Sequence of chain 2.F:
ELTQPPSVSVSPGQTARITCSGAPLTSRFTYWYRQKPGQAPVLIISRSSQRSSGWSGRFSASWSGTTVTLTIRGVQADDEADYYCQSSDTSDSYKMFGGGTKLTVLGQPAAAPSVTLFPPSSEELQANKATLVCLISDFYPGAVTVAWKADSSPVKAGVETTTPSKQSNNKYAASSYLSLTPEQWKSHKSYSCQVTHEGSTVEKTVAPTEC

Binding-site contacts:
Ligand atom C6 contacts residue ASP294 of chain 2.D at 3.0 Å.
Ligand atom O4 contacts residue ARG102 of chain 2.E at 2.8 Å (salt-bridge).
Ligand atom O5 contacts residue GLY105 of chain 2.E at 3.2 Å (h-bond).
Ligand atom O6 contacts residue ARG29 of chain 2.E at 3.1 Å.
Ligand atom O4 contacts residue HIS33 of chain 2.E at 3.6 Å.
Ligand atom O6 contacts residue SER28 of chain 2.E at 3.6 Å.
Ligand atom O5 contacts residue ILE103 of chain 2.E at 3.5 Å (h-bond).
Ligand atom O6 contacts residue TYR104 of chain 2.E at 3.6 Å.
Ligand atom C7 contacts residue ASN301 of chain 2.D at 3.5 Å.
Ligand atom C6 contacts residue SER28 of chain 2.E at 3.5 Å.
Ligand atom O6 contacts residue GLY105 of chain 2.E at 2.7 Å (h-bond).
Ligand atom O5 contacts residue ASN301 of chain 2.D at 2.4 Å (h-bond).
Ligand atom C6 contacts residue VAL106 of chain 2.E at 3.4 Å (hydrophobic).
Ligand atom O5 contacts residue VAL106 of chain 2.E at 3.3 Å.
Ligand atom C6 contacts residue GLY105 of chain 2.E at 1.4 Å.
Ligand atom C5 contacts residue VAL106 of chain 2.E at 3.6 Å (hydrophobic).
Ligand atom C7 contacts residue ASN265 of chain 2.D at 3.7 Å.
Ligand atom C1 contacts residue VAL106 of chain 2.E at 3.5 Å (hydrophobic).
Ligand atom C5 contacts residue ILE103 of chain 2.E at 3.7 Å (hydrophobic).
Ligand atom O7 contacts residue NAG1 of chain 2.W at 3.7 Å.
Ligand atom C2 contacts residue SER52 of chain 2.F at 3.7 Å.
Ligand atom O3 contacts residue SER52 of chain 2.F at 2.0 Å (h-bond).
Ligand atom O6 contacts residue ASP294 of chain 2.D at 2.8 Å (salt-bridge).
Ligand atom N2 contacts residue ASN301 of chain 2.D at 2.9 Å (h-bond).
Ligand atom O4 contacts residue GLY105 of chain 2.E at 3.3 Å (h-bond).
Ligand atom C5 contacts residue ASN301 of chain 2.D at 3.7 Å.
Ligand atom O4 contacts residue VAL106 of chain 2.E at 3.2 Å.
Ligand atom C4 contacts residue ARG102 of chain 2.E at 3.6 Å.
Ligand atom C1 contacts residue ILE103 of chain 2.E at 3.6 Å (hydrophobic).
Ligand atom C3 contacts residue ARG102 of chain 2.E at 3.2 Å.
Ligand atom O3 contacts residue ARG102 of chain 2.E at 2.9 Å (salt-bridge).
Ligand atom C5 contacts residue GLY105 of chain 2.E at 2.2 Å.
Ligand atom C1 contacts residue ASN301 of chain 2.D at 1.4 Å.
Ligand atom C3 contacts residue SER52 of chain 2.F at 3.3 Å.
Ligand atom O7 contacts residue ASN265 of chain 2.D at 3.2 Å (h-bond).
Ligand atom C4 contacts residue GLY105 of chain 2.E at 3.3 Å.
Ligand atom C2 contacts residue ASN301 of chain 2.D at 2.5 Å.
Ligand atom C6 contacts residue ARG29 of chain 2.E at 3.5 Å.
Ligand atom O2 contacts residue SER52 of chain 2.F at 3.6 Å.
Ligand atom O7 contacts residue ASN301 of chain 2.D at 3.4 Å (h-bond).

Sequence of chain 2.D:
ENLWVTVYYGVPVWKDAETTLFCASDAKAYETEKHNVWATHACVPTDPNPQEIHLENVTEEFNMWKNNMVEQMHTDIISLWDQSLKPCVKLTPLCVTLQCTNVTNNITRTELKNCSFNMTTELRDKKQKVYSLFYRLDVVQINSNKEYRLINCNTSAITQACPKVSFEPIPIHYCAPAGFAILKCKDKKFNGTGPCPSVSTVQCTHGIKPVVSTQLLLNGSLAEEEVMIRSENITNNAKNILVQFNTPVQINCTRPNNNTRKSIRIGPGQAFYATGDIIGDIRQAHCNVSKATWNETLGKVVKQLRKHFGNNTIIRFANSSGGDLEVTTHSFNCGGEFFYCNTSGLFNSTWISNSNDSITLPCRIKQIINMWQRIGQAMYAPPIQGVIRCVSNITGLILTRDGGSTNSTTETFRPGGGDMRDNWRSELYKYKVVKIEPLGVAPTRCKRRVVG

Sequence of chain 2.E:
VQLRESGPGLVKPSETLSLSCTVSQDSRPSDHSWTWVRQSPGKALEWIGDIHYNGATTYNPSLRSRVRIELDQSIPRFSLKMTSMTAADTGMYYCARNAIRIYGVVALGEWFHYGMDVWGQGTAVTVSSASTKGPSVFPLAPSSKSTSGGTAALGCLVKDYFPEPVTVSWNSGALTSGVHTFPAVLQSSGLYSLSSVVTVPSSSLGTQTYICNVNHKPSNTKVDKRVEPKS

This small molecule binds to this protein.
Small molecule (SMILES): CC(=O)N[C@H]1[C@H](O[C@H]2[C@H](O)[C@@H](NC(C)=O)CO[C@@H]2CO)O[C@H](CO)[C@@H](O[C@@H]2O[C@H](CO[C@H]3O[C@H](CO[C@H]4O[C@H](CO)[C@@H](O)[C@H](O)[C@@H]4O)[C@@H](O)[C@H](O[C@H]4O[C@H](CO)[C@@H](O)[C@H](O[C@H]5O[C@H](CO)[C@@H](O)[C@H](O)[C@@H]5O)[C@@H]4O)[C@@H]3O)[C@@H](O)[C@H](O[C@H]3O[C@H](CO)[C@@H](O)[C@H](O)[C@@H]3O[C@H]3O[C@H](CO)[C@@H](O)[C@H](O)[C@@H]3O)[C@@H]2O)[C@@H]1O